This protein binds this small molecule.
Small molecule (SMILES): CC(C)=CCC/C(C)=C\CNCCNC1C2CC3CC(C2)CC1C3

Sequence of chain 1.A:
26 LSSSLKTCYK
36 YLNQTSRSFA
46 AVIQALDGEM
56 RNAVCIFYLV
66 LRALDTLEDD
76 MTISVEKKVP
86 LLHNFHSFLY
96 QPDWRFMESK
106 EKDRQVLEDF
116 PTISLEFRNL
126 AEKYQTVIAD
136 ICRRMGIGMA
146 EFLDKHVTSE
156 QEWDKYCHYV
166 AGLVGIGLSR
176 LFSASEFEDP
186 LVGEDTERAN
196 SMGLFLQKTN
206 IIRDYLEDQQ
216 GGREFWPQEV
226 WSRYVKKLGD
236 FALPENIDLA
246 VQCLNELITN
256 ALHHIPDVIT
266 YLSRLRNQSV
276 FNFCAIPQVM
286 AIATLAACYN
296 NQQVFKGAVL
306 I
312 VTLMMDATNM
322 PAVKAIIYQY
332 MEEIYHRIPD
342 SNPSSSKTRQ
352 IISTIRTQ

Binding-site contacts:
Ligand atom CAJ contacts residue MET197 of chain 1.A at 4.2 Å (hydrophobic).
Ligand atom CAE contacts residue ALA166 of chain 1.A at 4.0 Å (hydrophobic).
Ligand atom CAM contacts residue ASP70 of chain 1.A at 4.2 Å.
Ligand atom NAP contacts residue ALA166 of chain 1.A at 3.7 Å.
Ligand atom CAG contacts residue VAL169 of chain 1.A at 4.1 Å (hydrophobic).
Ligand atom CAS contacts residue LEU201 of chain 1.A at 3.9 Å (hydrophobic).
Ligand atom CAC contacts residue PHE44 of chain 1.A at 4.1 Å (hydrophobic).
Ligand atom CAE contacts residue VAL169 of chain 1.A at 4.1 Å (hydrophobic).
Ligand atom CAR contacts residue GLY170 of chain 1.A at 3.9 Å.
Ligand atom CAG contacts residue ALA166 of chain 1.A at 4.1 Å (hydrophobic).
Ligand atom CAU contacts residue ASP70 of chain 1.A at 3.9 Å.
Ligand atom CAD contacts residue GLY170 of chain 1.A at 3.4 Å.
Ligand atom CAA contacts residue MET197 of chain 1.A at 3.4 Å (hydrophobic).
Ligand atom CAO contacts residue ASP70 of chain 1.A at 3.2 Å.
Ligand atom CAO contacts residue LEU66 of chain 1.A at 3.8 Å (hydrophobic).
Ligand atom CAW contacts residue ASP70 of chain 1.A at 4.2 Å.
Ligand atom CAD contacts residue LEU173 of chain 1.A at 4.3 Å (hydrophobic).
Ligand atom CAF contacts residue LEU173 of chain 1.A at 3.7 Å (hydrophobic).
Ligand atom CAJ contacts residue LEU201 of chain 1.A at 3.6 Å (hydrophobic).
Ligand atom CAU contacts residue ARG67 of chain 1.A at 4.0 Å.
Ligand atom CAS contacts residue VAL169 of chain 1.A at 4.1 Å (hydrophobic).
Ligand atom CAR contacts residue MET197 of chain 1.A at 4.1 Å (hydrophobic).
Ligand atom CAI contacts residue GLN202 of chain 1.A at 3.6 Å.
Ligand atom CAA contacts residue SER174 of chain 1.A at 4.2 Å.
Ligand atom CAK contacts residue TYR63 of chain 1.A at 3.8 Å (hydrophobic).
Ligand atom CAA contacts residue TYR266 of chain 1.A at 3.5 Å (hydrophobic).
Ligand atom CAH contacts residue GLN202 of chain 1.A at 4.1 Å.
Ligand atom CAA contacts residue GLY170 of chain 1.A at 3.8 Å.
Ligand atom CAL contacts residue TYR63 of chain 1.A at 3.8 Å (hydrophobic).
Ligand atom CAF contacts residue GLY170 of chain 1.A at 4.1 Å.
Ligand atom CAB contacts residue CYS279 of chain 1.A at 3.6 Å (hydrophobic).
Ligand atom CAD contacts residue MET197 of chain 1.A at 4.2 Å (hydrophobic).
Ligand atom CAC contacts residue VAL169 of chain 1.A at 4.1 Å (hydrophobic).
Ligand atom CAN contacts residue LEU66 of chain 1.A at 4.0 Å (hydrophobic).
Ligand atom CAB contacts residue LEU173 of chain 1.A at 3.6 Å (hydrophobic).
Ligand atom CAK contacts residue ARG67 of chain 1.A at 4.0 Å.
Ligand atom CAM contacts residue ARG67 of chain 1.A at 4.0 Å.
Ligand atom NAP contacts residue GLN202 of chain 1.A at 4.0 Å.
Ligand atom CAT contacts residue TYR63 of chain 1.A at 3.9 Å (hydrophobic).
Ligand atom CAK contacts residue LEU66 of chain 1.A at 4.1 Å (hydrophobic).